Binding-site contacts:
Ligand atom C03 contacts residue GLU89 of chain 1.C at 3.5 Å.
Ligand atom C20 contacts residue MET39 of chain 1.C at 3.8 Å (hydrophobic).
Ligand atom C06 contacts residue ILE90 of chain 1.C at 3.9 Å (hydrophobic).
Ligand atom C14 contacts residue GLU89 of chain 1.C at 3.8 Å.
Ligand atom N07 contacts residue SER118 of chain 1.C at 2.9 Å (h-bond).
Ligand atom C11 contacts residue HIS141 of chain 1.C at 3.7 Å.
Ligand atom C11 contacts residue ILE90 of chain 1.C at 3.5 Å (hydrophobic).
Ligand atom C01 contacts residue ASN40 of chain 1.C at 3.6 Å.
Ligand atom C17 contacts residue TRP142 of chain 1.C at 3.5 Å (hydrophobic).
Ligand atom C21 contacts residue HIS141 of chain 1.C at 3.8 Å.
Ligand atom C01 contacts residue TYR67 of chain 1.C at 3.6 Å (hydrophobic).
Ligand atom N12 contacts residue GLY65 of chain 1.C at 3.8 Å.
Ligand atom C05 contacts residue HIS141 of chain 1.C at 3.8 Å.
Ligand atom C20 contacts residue TRP142 of chain 1.C at 3.6 Å (hydrophobic).
Ligand atom C10 contacts residue MET88 of chain 1.C at 3.6 Å (hydrophobic).
Ligand atom N12 contacts residue ILE90 of chain 1.C at 3.0 Å (h-bond).
Ligand atom N08 contacts residue SER118 of chain 1.C at 3.6 Å.
Ligand atom C09 contacts residue SER118 of chain 1.C at 3.4 Å.
Ligand atom N12 contacts residue GLU89 of chain 1.C at 3.4 Å (salt-bridge).
Ligand atom C10 contacts residue ILE90 of chain 1.C at 3.7 Å (hydrophobic).
Ligand atom N07 contacts residue ALA117 of chain 1.C at 3.7 Å.
Ligand atom C04 contacts residue TRP142 of chain 1.C at 3.6 Å (hydrophobic).
Ligand atom C09 contacts residue ARG145 of chain 1.C at 3.7 Å.
Ligand atom C09 contacts residue TRP142 of chain 1.C at 3.8 Å (hydrophobic).
Ligand atom C19 contacts residue TRP142 of chain 1.C at 3.5 Å (hydrophobic).
Ligand atom C01 contacts residue GLY65 of chain 1.C at 3.8 Å.
Ligand atom C21 contacts residue MET39 of chain 1.C at 3.8 Å (hydrophobic).
Ligand atom C15 contacts residue HIS141 of chain 1.C at 3.5 Å.
Ligand atom C18 contacts residue TRP142 of chain 1.C at 3.4 Å (hydrophobic).
Ligand atom N13 contacts residue ILE90 of chain 1.C at 3.7 Å.
Ligand atom C05 contacts residue ILE90 of chain 1.C at 3.6 Å (hydrophobic).
Ligand atom C10 contacts residue GLU89 of chain 1.C at 3.8 Å.
Ligand atom N13 contacts residue GLY65 of chain 1.C at 3.6 Å.
Ligand atom C10 contacts residue GLY116 of chain 1.C at 3.5 Å.
Ligand atom N13 contacts residue GLU89 of chain 1.C at 2.7 Å (salt-bridge).
Ligand atom C15 contacts residue TRP142 of chain 1.C at 3.7 Å (hydrophobic).
Ligand atom C03 contacts residue TYR67 of chain 1.C at 3.6 Å (hydrophobic).
Ligand atom C20 contacts residue HIS141 of chain 1.C at 3.8 Å.
Ligand atom C06 contacts residue SER118 of chain 1.C at 3.7 Å.
Ligand atom C09 contacts residue GLN119 of chain 1.C at 3.5 Å.

Sequence of chain 1.C:
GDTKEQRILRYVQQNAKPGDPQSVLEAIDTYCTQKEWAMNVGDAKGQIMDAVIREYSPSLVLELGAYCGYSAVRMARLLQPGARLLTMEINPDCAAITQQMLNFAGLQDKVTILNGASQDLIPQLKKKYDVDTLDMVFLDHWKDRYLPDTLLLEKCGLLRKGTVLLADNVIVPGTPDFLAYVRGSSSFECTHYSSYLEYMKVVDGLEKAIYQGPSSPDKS

This protein binds this small molecule.
Small molecule (SMILES): COc1ccc(C2(c3cc(-c4cn(C)nc4C)[nH]n3)CC2)cc1